This small molecule binds to this protein.
Small molecule (SMILES): CC(C)C[C@H](NC(=O)[C@@H](N)CC(N)=O)C(=O)N[C@H](C(=O)N1CCC[C@H]1C(=O)N[C@@H](C)C(=O)N[C@H](C(=O)N[C@@H](C)C(=O)N[C@H](C(=O)N[C@H](C(=O)O)C(C)C)[C@@H](C)O)C(C)C)C(C)C

Binding-site contacts:
Ligand atom CD1 contacts residue VAL67 of chain 1.A at 3.5 Å (hydrophobic).
Ligand atom CA contacts residue TYR7 of chain 1.A at 3.5 Å (hydrophobic).
Ligand atom OG1 contacts residue VAL76 of chain 1.A at 3.4 Å.
Ligand atom O contacts residue TYR84 of chain 1.A at 3.0 Å (h-bond).
Ligand atom O contacts residue THR143 of chain 1.A at 2.7 Å (h-bond).
Ligand atom CD2 contacts residue TYR7 of chain 1.A at 3.6 Å (hydrophobic).
Ligand atom CD2 contacts residue TYR99 of chain 1.A at 3.4 Å (hydrophobic).
Ligand atom O contacts residue LYS66 of chain 1.A at 3.1 Å (salt-bridge).
Ligand atom CA contacts residue ASP77 of chain 1.A at 3.4 Å.
Ligand atom O contacts residue TRP147 of chain 1.A at 3.5 Å.
Ligand atom CG2 contacts residue LYS146 of chain 1.A at 3.3 Å.
Ligand atom CG2 contacts residue HIS70 of chain 1.A at 3.2 Å.
Ligand atom OD1 contacts residue LYS66 of chain 1.A at 2.9 Å (salt-bridge).
Ligand atom CB contacts residue TRP167 of chain 1.A at 3.6 Å (hydrophobic).
Ligand atom O contacts residue THR73 of chain 1.A at 2.9 Å (h-bond).
Ligand atom CG1 contacts residue TYR99 of chain 1.A at 3.2 Å (hydrophobic).
Ligand atom N contacts residue TYR159 of chain 1.A at 3.5 Å.
Ligand atom O contacts residue TYR159 of chain 1.A at 2.6 Å (h-bond).
Ligand atom OG1 contacts residue ASP77 of chain 1.A at 2.8 Å (salt-bridge).
Ligand atom N contacts residue GLU63 of chain 1.A at 3.1 Å (salt-bridge).
Ligand atom CD1 contacts residue GLU63 of chain 1.A at 3.6 Å.
Ligand atom ND2 contacts residue TRP167 of chain 1.A at 3.1 Å.
Ligand atom CD1 contacts residue MET45 of chain 1.A at 3.4 Å (hydrophobic).
Ligand atom N contacts residue TYR99 of chain 1.A at 3.1 Å (h-bond).
Ligand atom CG1 contacts residue HIS70 of chain 1.A at 3.6 Å.
Ligand atom C contacts residue ASP77 of chain 1.A at 3.6 Å.
Ligand atom O contacts residue LYS146 of chain 1.A at 3.5 Å.
Ligand atom CG contacts residue GLU63 of chain 1.A at 3.4 Å.
Ligand atom O contacts residue TRP147 of chain 1.A at 2.7 Å (h-bond).
Ligand atom CB contacts residue THR143 of chain 1.A at 3.5 Å.
Ligand atom CD2 contacts residue PHE9 of chain 1.A at 3.6 Å (hydrophobic).
Ligand atom C contacts residue TRP147 of chain 1.A at 3.6 Å (hydrophobic).
Ligand atom CA contacts residue TYR171 of chain 1.A at 3.6 Å (hydrophobic).
Ligand atom N contacts residue ASP77 of chain 1.A at 2.9 Å (salt-bridge).
Ligand atom O contacts residue THR73 of chain 1.A at 3.5 Å.
Ligand atom N contacts residue TYR7 of chain 1.A at 2.7 Å (h-bond).
Ligand atom CG1 contacts residue ARG97 of chain 1.A at 3.2 Å.
Ligand atom O contacts residue HIS70 of chain 1.A at 3.5 Å.
Ligand atom OXT contacts residue LYS146 of chain 1.A at 3.3 Å (salt-bridge).
Ligand atom N contacts residue TYR171 of chain 1.A at 2.9 Å (h-bond).

Sequence of chain 1.A:
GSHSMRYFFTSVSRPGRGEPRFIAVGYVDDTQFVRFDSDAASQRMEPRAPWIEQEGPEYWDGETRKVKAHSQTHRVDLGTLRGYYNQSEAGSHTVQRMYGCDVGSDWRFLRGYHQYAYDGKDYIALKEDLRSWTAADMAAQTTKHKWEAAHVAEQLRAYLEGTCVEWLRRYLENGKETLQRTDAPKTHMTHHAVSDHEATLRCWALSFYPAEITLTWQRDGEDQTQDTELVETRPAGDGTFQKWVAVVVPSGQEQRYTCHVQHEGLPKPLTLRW